A protein and the small-molecule ligand that binds it are described below.
Small molecule (SMILES): Nc1ccn([C@@H]2O[C@H](CO[P](=O)(O)O[C@H]3[C@@H](O)[C@H](n4cnc5c(N)ncnc54)O[C@@H]3CO[P](=O)(O)O[C@H]3[C@@H](O)[C@H](n4cnc5c(=O)nc(N)[nH]c54)O[C@@H]3CO[P](=O)(O)O[C@H]3[C@@H](O)[C@H](n4cnc5c(N)ncnc54)O[C@@H]3CO[P](=O)(O)O[C@H]3[C@@H](O)[C@H](n4cnc5c(N)ncnc54)O[C@@H]3CO[P](=O)(O)O[C@H]3[C@@H](O)[C@H](n4ccc(=O)[nH]c4=O)O[C@@H]3CO[P](=O)(O)O[C@H]3[C@@H](O)[C@H](n4ccc(N)nc4=O)O[C@@H]3CO[P](=O)(O)O[C@H]3[C@@H](O)[C@H](n4ccc(=O)[nH]c4=O)O[C@@H]3CO[P](=O)(O)O[C@H]3[C@@H](O)[C@H](n4cnc5c(=O)nc(N)[nH]c54)O[C@@H]3COPO)[C@@H](O)[C@H]2O)c(=O)n1

Sequence of chain 9.C:
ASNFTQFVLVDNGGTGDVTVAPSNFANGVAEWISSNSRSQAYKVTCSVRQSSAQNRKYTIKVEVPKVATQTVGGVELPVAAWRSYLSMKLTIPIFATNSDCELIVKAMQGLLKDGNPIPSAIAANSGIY

Sequence of chain 9.D:
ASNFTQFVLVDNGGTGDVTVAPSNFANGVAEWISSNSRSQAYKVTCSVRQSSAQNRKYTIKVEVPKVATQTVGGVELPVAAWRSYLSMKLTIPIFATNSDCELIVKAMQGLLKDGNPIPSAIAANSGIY

Binding-site contacts:
Ligand atom OP2 contacts residue LYS43 of chain 9.C at 3.0 Å (salt-bridge).
Ligand atom OP2 contacts residue SER51 of chain 9.D at 3.5 Å (h-bond).
Ligand atom OP2 contacts residue LYS89 of chain 9.D at 3.4 Å (salt-bridge).
Ligand atom O3' contacts residue ARG49 of chain 9.D at 3.0 Å (salt-bridge).
Ligand atom OP1 contacts residue SER52 of chain 9.D at 2.9 Å (h-bond).
Ligand atom N7 contacts residue TYR85 of chain 9.C at 3.6 Å.
Ligand atom P contacts residue ARG49 of chain 9.D at 3.2 Å.
Ligand atom O5' contacts residue ARG49 of chain 9.D at 3.6 Å (salt-bridge).
Ligand atom N1 contacts residue THR59 of chain 9.C at 3.5 Å.
Ligand atom OP2 contacts residue TYR85 of chain 9.C at 2.9 Å (h-bond).
Ligand atom C5' contacts residue TYR85 of chain 9.C at 3.7 Å (hydrophobic).
Ligand atom N1 contacts residue SER47 of chain 9.C at 2.8 Å (h-bond).
Ligand atom C8 contacts residue THR45 of chain 9.C at 3.6 Å.
Ligand atom OP2 contacts residue LYS57 of chain 9.D at 2.6 Å (salt-bridge).
Ligand atom O3' contacts residue SER51 of chain 9.D at 3.4 Å.
Ligand atom C5 contacts residue TYR85 of chain 9.C at 3.7 Å (hydrophobic).
Ligand atom C2 contacts residue SER47 of chain 9.C at 3.2 Å.
Ligand atom P contacts residue SER51 of chain 9.D at 3.4 Å.
Ligand atom C6 contacts residue TYR85 of chain 9.C at 3.7 Å (hydrophobic).
Ligand atom OP1 contacts residue ARG49 of chain 9.D at 2.5 Å (salt-bridge).
Ligand atom C5 contacts residue THR45 of chain 9.C at 3.2 Å.
Ligand atom N6 contacts residue THR45 of chain 9.C at 2.9 Å (h-bond).
Ligand atom OP2 contacts residue LYS89 of chain 9.D at 3.5 Å (salt-bridge).
Ligand atom O2' contacts residue GLU63 of chain 9.C at 3.6 Å.
Ligand atom C8 contacts residue TYR85 of chain 9.C at 3.7 Å (hydrophobic).
Ligand atom OP1 contacts residue LYS89 of chain 9.D at 3.3 Å (salt-bridge).
Ligand atom OP2 contacts residue ASN55 of chain 9.D at 3.5 Å (h-bond).
Ligand atom N6 contacts residue THR91 of chain 9.D at 3.4 Å (h-bond).
Ligand atom N6 contacts residue THR59 of chain 9.C at 2.9 Å (h-bond).
Ligand atom N7 contacts residue LYS61 of chain 9.C at 3.5 Å.
Ligand atom OP2 contacts residue LYS57 of chain 9.D at 3.2 Å (salt-bridge).
Ligand atom O5' contacts residue LYS57 of chain 9.D at 3.1 Å (salt-bridge).
Ligand atom P contacts residue LYS89 of chain 9.D at 3.4 Å.
Ligand atom OP1 contacts residue ASN55 of chain 9.D at 3.4 Å (h-bond).
Ligand atom OP1 contacts residue LYS57 of chain 9.D at 2.8 Å.
Ligand atom OP1 contacts residue SER51 of chain 9.D at 2.8 Å (h-bond).
Ligand atom C5' contacts residue ARG49 of chain 9.D at 3.1 Å.
Ligand atom P contacts residue LYS57 of chain 9.D at 3.2 Å.
Ligand atom C6 contacts residue THR45 of chain 9.C at 3.5 Å.
Ligand atom N7 contacts residue THR45 of chain 9.C at 2.5 Å (h-bond).